Binding-site contacts:
Ligand atom C8 contacts residue VAL259 of chain 1.A at 4.2 Å (hydrophobic).
Ligand atom C2 contacts residue ASN267 of chain 1.A at 2.3 Å.
Ligand atom C7 contacts residue ASN267 of chain 1.A at 3.7 Å.
Ligand atom C3 contacts residue VAL449 of chain 1.A at 3.9 Å (hydrophobic).
Ligand atom C1 contacts residue SER450 of chain 1.A at 3.9 Å.
Ligand atom O7 contacts residue ASN267 of chain 1.A at 4.2 Å.
Ligand atom O4 contacts residue VAL449 of chain 1.A at 4.0 Å.
Ligand atom C4 contacts residue ASN267 of chain 1.A at 4.2 Å.
Ligand atom C5 contacts residue NAG1 of chain 1.I at 3.8 Å.
Ligand atom N2 contacts residue SER450 of chain 1.A at 3.7 Å.
Ligand atom C2 contacts residue SER450 of chain 1.A at 4.2 Å.
Ligand atom O7 contacts residue VAL449 of chain 1.A at 3.7 Å.
Ligand atom C8 contacts residue VAL449 of chain 1.A at 4.1 Å (hydrophobic).
Ligand atom C6 contacts residue SER214 of chain 1.A at 3.9 Å.
Ligand atom C5 contacts residue VAL449 of chain 1.A at 3.6 Å (hydrophobic).
Ligand atom C3 contacts residue ASN267 of chain 1.A at 3.6 Å.
Ligand atom O6 contacts residue GLY383 of chain 1.A at 4.0 Å.
Ligand atom O5 contacts residue ASN267 of chain 1.A at 2.4 Å (h-bond).
Ligand atom C6 contacts residue VAL449 of chain 1.A at 4.5 Å (hydrophobic).
Ligand atom O5 contacts residue NAG1 of chain 1.I at 3.7 Å.
Ligand atom C1 contacts residue ASN267 of chain 1.A at 1.4 Å.
Ligand atom O6 contacts residue SER214 of chain 1.A at 3.8 Å.
Ligand atom C5 contacts residue ASN267 of chain 1.A at 3.6 Å.
Ligand atom C6 contacts residue NAG1 of chain 1.I at 3.8 Å.
Ligand atom O5 contacts residue VAL449 of chain 1.A at 4.3 Å.
Ligand atom O7 contacts residue PRO217 of chain 1.A at 3.9 Å.
Ligand atom C4 contacts residue VAL449 of chain 1.A at 4.1 Å (hydrophobic).
Ligand atom C7 contacts residue ASN381 of chain 1.A at 4.4 Å.
Ligand atom C8 contacts residue ASN381 of chain 1.A at 4.0 Å.
Ligand atom C1 contacts residue VAL449 of chain 1.A at 4.2 Å (hydrophobic).
Ligand atom C8 contacts residue LEU266 of chain 1.A at 3.8 Å (hydrophobic).
Ligand atom C3 contacts residue SER450 of chain 1.A at 4.4 Å.
Ligand atom O7 contacts residue ASN381 of chain 1.A at 4.1 Å.
Ligand atom O7 contacts residue ARG447 of chain 1.A at 4.4 Å.
Ligand atom C7 contacts residue VAL449 of chain 1.A at 4.3 Å (hydrophobic).
Ligand atom O3 contacts residue CYS382 of chain 1.A at 3.5 Å (h-bond).
Ligand atom C1 contacts residue NAG1 of chain 1.I at 4.3 Å.
Ligand atom N2 contacts residue ASN267 of chain 1.A at 2.8 Å (h-bond).

Sequence of chain 1.A:
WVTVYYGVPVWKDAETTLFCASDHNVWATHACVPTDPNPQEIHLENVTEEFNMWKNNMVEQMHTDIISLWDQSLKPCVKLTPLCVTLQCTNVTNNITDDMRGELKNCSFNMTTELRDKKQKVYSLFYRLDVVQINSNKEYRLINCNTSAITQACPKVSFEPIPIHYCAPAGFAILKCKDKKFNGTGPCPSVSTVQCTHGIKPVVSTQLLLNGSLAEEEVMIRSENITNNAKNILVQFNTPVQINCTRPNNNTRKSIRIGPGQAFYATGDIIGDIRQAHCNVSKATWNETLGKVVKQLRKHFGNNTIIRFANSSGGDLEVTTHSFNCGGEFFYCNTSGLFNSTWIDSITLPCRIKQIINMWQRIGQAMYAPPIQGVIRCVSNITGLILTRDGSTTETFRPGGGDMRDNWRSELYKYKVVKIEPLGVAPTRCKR

The protein below binds the small molecule below.
Small molecule (SMILES): CC(=O)N[C@H]1[C@H](O[C@H]2[C@H](O)[C@@H](NC(C)=O)CO[C@@H]2CO)O[C@H](CO)[C@@H](O[C@@H]2O[C@H](CO)[C@@H](O)[C@H](O[C@H]3O[C@H](CO)[C@@H](O)[C@H](O)[C@@H]3O)[C@@H]2O)[C@@H]1O